Sequence of chain 8.D:
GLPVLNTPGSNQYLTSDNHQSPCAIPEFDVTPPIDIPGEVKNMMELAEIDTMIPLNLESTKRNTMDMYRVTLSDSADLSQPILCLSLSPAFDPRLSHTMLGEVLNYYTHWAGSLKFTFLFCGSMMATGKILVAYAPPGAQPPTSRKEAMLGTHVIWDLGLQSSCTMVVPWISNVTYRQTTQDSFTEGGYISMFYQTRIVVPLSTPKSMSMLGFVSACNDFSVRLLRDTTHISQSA

Sequence of chain 7.B:
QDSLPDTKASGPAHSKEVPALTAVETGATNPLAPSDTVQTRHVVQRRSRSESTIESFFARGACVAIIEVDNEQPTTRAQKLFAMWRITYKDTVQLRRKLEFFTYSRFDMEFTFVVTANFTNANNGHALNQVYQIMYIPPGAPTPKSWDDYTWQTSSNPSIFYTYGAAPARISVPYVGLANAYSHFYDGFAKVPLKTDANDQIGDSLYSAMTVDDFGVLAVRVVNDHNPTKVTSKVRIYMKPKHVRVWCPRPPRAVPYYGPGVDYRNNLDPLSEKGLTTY

Binding-site contacts:
Ligand atom O1 contacts residue TYR111 of chain 7.B at 3.5 Å.
Ligand atom C3 contacts residue PHE237 of chain 7.B at 3.7 Å (hydrophobic).
Ligand atom C4 contacts residue PHE237 of chain 7.B at 3.1 Å (hydrophobic).
Ligand atom C4C contacts residue VAL198 of chain 7.B at 3.8 Å (hydrophobic).
Ligand atom N3A contacts residue ALA24 of chain 7.D at 3.9 Å.
Ligand atom C7C contacts residue TYR158 of chain 7.B at 3.8 Å (hydrophobic).
Ligand atom C4A contacts residue PRO180 of chain 7.B at 3.3 Å (hydrophobic).
Ligand atom C2C contacts residue PHE237 of chain 7.B at 3.8 Å (hydrophobic).
Ligand atom C4B contacts residue TYR158 of chain 7.B at 3.8 Å (hydrophobic).
Ligand atom C5A contacts residue ILE156 of chain 7.B at 3.2 Å (hydrophobic).
Ligand atom C6B contacts residue PHE133 of chain 7.B at 3.5 Å (hydrophobic).
Ligand atom C5A contacts residue ILE182 of chain 7.B at 3.5 Å (hydrophobic).
Ligand atom O1A contacts residue PHE135 of chain 7.B at 3.8 Å.
Ligand atom N2 contacts residue TYR204 of chain 7.B at 3.8 Å.
Ligand atom N2 contacts residue TYR111 of chain 7.B at 3.1 Å.
Ligand atom C2B contacts residue VAL195 of chain 7.B at 3.9 Å (hydrophobic).
Ligand atom N3A contacts residue TYR158 of chain 7.B at 3.7 Å.
Ligand atom C4A contacts residue SER181 of chain 7.B at 3.8 Å.
Ligand atom C3B contacts residue TYR158 of chain 7.B at 3.4 Å (hydrophobic).
Ligand atom C4B contacts residue ILE193 of chain 7.B at 3.8 Å (hydrophobic).
Ligand atom C4C contacts residue PHE237 of chain 7.B at 3.6 Å (hydrophobic).
Ligand atom C2A contacts residue ILE193 of chain 7.B at 3.9 Å (hydrophobic).
Ligand atom C3 contacts residue TYR111 of chain 7.B at 3.2 Å (hydrophobic).
Ligand atom C4 contacts residue TYR111 of chain 7.B at 3.6 Å (hydrophobic).
Ligand atom C2A contacts residue TYR158 of chain 7.B at 3.9 Å (hydrophobic).
Ligand atom O1B contacts residue ILE109 of chain 7.B at 3.8 Å.
Ligand atom C6C contacts residue VAL198 of chain 7.B at 3.9 Å (hydrophobic).
Ligand atom N3A contacts residue PRO180 of chain 7.B at 3.7 Å.
Ligand atom C5B contacts residue ILE193 of chain 7.B at 3.9 Å (hydrophobic).
Ligand atom C5C contacts residue VAL195 of chain 7.B at 3.8 Å (hydrophobic).
Ligand atom C31 contacts residue TYR111 of chain 7.B at 3.7 Å (hydrophobic).
Ligand atom C6C contacts residue PHE237 of chain 7.B at 3.9 Å (hydrophobic).
Ligand atom O1 contacts residue TYR204 of chain 7.B at 3.6 Å.
Ligand atom C4A contacts residue ILE182 of chain 7.B at 3.9 Å (hydrophobic).
Ligand atom C5 contacts residue TYR111 of chain 7.B at 3.8 Å (hydrophobic).
Ligand atom C5B contacts residue LEU240 of chain 7.B at 3.5 Å (hydrophobic).
Ligand atom C31 contacts residue PHE237 of chain 7.B at 3.8 Å (hydrophobic).
Ligand atom C2B contacts residue TYR158 of chain 7.B at 3.5 Å (hydrophobic).
Ligand atom O1B contacts residue PHE133 of chain 7.B at 3.9 Å.
Ligand atom O1 contacts residue PHE129 of chain 7.B at 3.8 Å.

The protein below binds the small molecule below.
Small molecule (SMILES): Cc1cc(CCCCCCCOc2ccc(C3=NCCO3)cc2)on1

Sequence of chain 7.D:
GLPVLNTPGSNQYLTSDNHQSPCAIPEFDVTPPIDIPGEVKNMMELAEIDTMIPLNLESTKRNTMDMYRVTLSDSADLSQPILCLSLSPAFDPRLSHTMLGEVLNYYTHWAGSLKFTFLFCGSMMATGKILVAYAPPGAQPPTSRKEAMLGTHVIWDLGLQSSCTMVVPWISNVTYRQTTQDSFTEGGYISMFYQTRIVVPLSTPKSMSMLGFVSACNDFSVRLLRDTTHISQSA